Binding-site contacts:
Ligand atom N7 contacts residue MET416 of chain 1.F at 3.1 Å (h-bond).
Ligand atom N7 contacts residue GLY415 of chain 1.F at 3.5 Å.
Ligand atom C6 contacts residue GLY417 of chain 1.F at 3.5 Å.
Ligand atom C2 contacts residue CYS333 of chain 1.F at 3.2 Å (hydrophobic).
Ligand atom C3' contacts residue SER70 of chain 1.F at 3.3 Å.
Ligand atom C2' contacts residue ARG324 of chain 1.F at 3.4 Å.
Ligand atom N7 contacts residue ILE332 of chain 1.F at 3.6 Å.
Ligand atom O1P contacts residue SER331 of chain 1.F at 2.9 Å (h-bond).
Ligand atom O3P contacts residue SER390 of chain 1.F at 3.5 Å (h-bond).
Ligand atom O6 contacts residue MET416 of chain 1.F at 3.0 Å (h-bond).
Ligand atom C2 contacts residue GLN443 of chain 1.F at 3.5 Å.
Ligand atom O3' contacts residue MET387 of chain 1.F at 3.4 Å (h-bond).
Ligand atom N3 contacts residue CYS333 of chain 1.F at 3.6 Å.
Ligand atom N1 contacts residue GLN443 of chain 1.F at 3.0 Å (h-bond).
Ligand atom O6 contacts residue GLY417 of chain 1.F at 2.5 Å (h-bond).
Ligand atom C2 contacts residue NAD1 of chain 1.T at 3.1 Å.
Ligand atom N3 contacts residue NAD1 of chain 1.T at 3.1 Å.
Ligand atom O6 contacts residue GLY415 of chain 1.F at 3.2 Å.
Ligand atom O2' contacts residue ASP366 of chain 1.F at 2.6 Å (salt-bridge).
Ligand atom C5 contacts residue ILE332 of chain 1.F at 3.4 Å (hydrophobic).
Ligand atom O2' contacts residue ARG324 of chain 1.F at 3.1 Å (salt-bridge).
Ligand atom O5' contacts residue GLY330 of chain 1.F at 3.5 Å.
Ligand atom P contacts residue SER331 of chain 1.F at 3.6 Å.
Ligand atom O2P contacts residue SER390 of chain 1.F at 3.1 Å (h-bond).
Ligand atom C4' contacts residue ASP366 of chain 1.F at 3.4 Å.
Ligand atom O3' contacts residue ASP366 of chain 1.F at 2.5 Å (salt-bridge).
Ligand atom O3' contacts residue SER70 of chain 1.F at 2.6 Å (h-bond).
Ligand atom O2P contacts residue TYR413 of chain 1.F at 2.4 Å (h-bond).
Ligand atom O2' contacts residue NAD1 of chain 1.T at 3.6 Å (h-bond).
Ligand atom O1P contacts residue GLY330 of chain 1.F at 3.4 Å.
Ligand atom O2P contacts residue SER331 of chain 1.F at 2.7 Å (h-bond).
Ligand atom O3P contacts residue GLY389 of chain 1.F at 2.9 Å (h-bond).
Ligand atom O3' contacts residue ARG324 of chain 1.F at 3.1 Å (salt-bridge).
Ligand atom P contacts residue TYR413 of chain 1.F at 3.6 Å.
Ligand atom O1P contacts residue GLY368 of chain 1.F at 3.0 Å (h-bond).
Ligand atom C8 contacts residue MET72 of chain 1.F at 3.6 Å (hydrophobic).
Ligand atom C4 contacts residue ILE332 of chain 1.F at 3.6 Å (hydrophobic).
Ligand atom C4 contacts residue NAD1 of chain 1.T at 3.5 Å.
Ligand atom N1 contacts residue NAD1 of chain 1.T at 3.4 Å.
Ligand atom C3' contacts residue ASP366 of chain 1.F at 3.4 Å.

This small molecule binds to this protein.
Small molecule (SMILES): O=c1[nH]cnc2c1ncn2[C@@H]1O[C@H](COP(=O)(O)O)[C@@H](O)[C@H]1O

Sequence of chain 1.F:
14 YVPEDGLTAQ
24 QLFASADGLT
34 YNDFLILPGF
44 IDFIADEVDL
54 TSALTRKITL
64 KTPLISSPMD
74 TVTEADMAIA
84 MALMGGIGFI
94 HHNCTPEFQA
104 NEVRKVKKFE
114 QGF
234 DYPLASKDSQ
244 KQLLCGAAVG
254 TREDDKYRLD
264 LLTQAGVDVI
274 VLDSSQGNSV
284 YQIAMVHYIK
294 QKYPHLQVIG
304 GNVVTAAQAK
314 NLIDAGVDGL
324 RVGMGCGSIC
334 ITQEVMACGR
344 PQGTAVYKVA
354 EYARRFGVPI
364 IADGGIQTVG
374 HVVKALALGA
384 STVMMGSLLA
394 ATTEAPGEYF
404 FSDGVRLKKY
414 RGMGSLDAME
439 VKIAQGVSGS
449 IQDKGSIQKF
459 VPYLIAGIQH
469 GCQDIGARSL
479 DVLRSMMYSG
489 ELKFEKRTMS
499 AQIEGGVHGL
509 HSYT